Sequence of chain 1.B:
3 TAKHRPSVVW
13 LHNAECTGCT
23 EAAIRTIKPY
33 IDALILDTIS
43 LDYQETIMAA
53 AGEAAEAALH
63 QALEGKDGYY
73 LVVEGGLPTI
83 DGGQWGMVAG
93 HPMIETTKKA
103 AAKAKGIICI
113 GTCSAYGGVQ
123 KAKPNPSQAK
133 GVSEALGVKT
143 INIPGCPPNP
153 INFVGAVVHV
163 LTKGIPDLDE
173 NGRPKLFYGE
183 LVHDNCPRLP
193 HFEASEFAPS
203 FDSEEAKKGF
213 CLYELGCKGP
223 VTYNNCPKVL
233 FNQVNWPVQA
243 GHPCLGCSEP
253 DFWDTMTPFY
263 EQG

The small molecule below binds the protein below.
Small molecule (SMILES): O=S(=O)(O)N1CCOCC1

Binding-site contacts:
Ligand atom N4 contacts residue TYR215 of chain 1.B at 2.5 Å (h-bond).
Ligand atom C3 contacts residue PHE194 of chain 1.B at 4.1 Å (hydrophobic).
Ligand atom O2S contacts residue TYR215 of chain 1.B at 2.3 Å (h-bond).
Ligand atom C5 contacts residue PRO222 of chain 1.B at 4.0 Å (hydrophobic).
Ligand atom C2 contacts residue PRO222 of chain 1.B at 4.0 Å (hydrophobic).
Ligand atom C6 contacts residue VAL223 of chain 1.B at 3.8 Å (hydrophobic).
Ligand atom C3 contacts residue PRO222 of chain 1.B at 4.4 Å (hydrophobic).
Ligand atom O1 contacts residue PRO222 of chain 1.B at 3.5 Å.
Ligand atom C3 contacts residue TYR215 of chain 1.B at 3.6 Å (hydrophobic).
Ligand atom C5 contacts residue VAL223 of chain 1.B at 4.1 Å (hydrophobic).
Ligand atom N4 contacts residue PRO222 of chain 1.B at 4.1 Å.
Ligand atom C5 contacts residue TYR215 of chain 1.B at 3.5 Å (hydrophobic).
Ligand atom O1S contacts residue TYR215 of chain 1.B at 2.4 Å (h-bond).
Ligand atom C6 contacts residue PRO222 of chain 1.B at 3.4 Å (hydrophobic).
Ligand atom S contacts residue TYR215 of chain 1.B at 1.5 Å (h-bond).
Ligand atom C2 contacts residue PHE194 of chain 1.B at 4.1 Å (hydrophobic).